Sequence of chain 1.B:
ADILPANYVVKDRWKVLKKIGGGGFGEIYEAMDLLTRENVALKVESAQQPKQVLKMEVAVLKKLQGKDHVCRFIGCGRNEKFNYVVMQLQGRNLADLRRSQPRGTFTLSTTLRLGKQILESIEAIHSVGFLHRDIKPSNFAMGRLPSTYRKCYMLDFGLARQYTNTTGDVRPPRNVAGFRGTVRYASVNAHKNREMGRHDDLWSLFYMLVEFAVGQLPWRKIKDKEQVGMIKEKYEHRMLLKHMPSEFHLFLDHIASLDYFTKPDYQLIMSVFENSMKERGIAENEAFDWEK

This small molecule binds to this protein.
Small molecule (SMILES): Clc1ccc(Oc2ccc(Nc3ncnc4[nH]ccc34)cc2)cc1

Binding-site contacts:
Ligand atom C1 contacts residue SER138 of chain 1.B at 3.7 Å.
Ligand atom C15 contacts residue ILE20 of chain 1.B at 3.7 Å (hydrophobic).
Ligand atom N4 contacts residue GLN88 of chain 1.B at 3.1 Å (h-bond).
Ligand atom C2 contacts residue ASP96 of chain 1.B at 3.9 Å.
Ligand atom C6 contacts residue ASN93 of chain 1.B at 3.3 Å.
Ligand atom C12 contacts residue LEU155 of chain 1.B at 3.9 Å (hydrophobic).
Ligand atom N4 contacts residue ALA41 of chain 1.B at 3.6 Å.
Ligand atom C3 contacts residue ASN93 of chain 1.B at 3.5 Å.
Ligand atom N3 contacts residue GLN90 of chain 1.B at 2.9 Å (h-bond).
Ligand atom N3 contacts residue LEU89 of chain 1.B at 3.7 Å.
Ligand atom C10 contacts residue LEU89 of chain 1.B at 4.0 Å (hydrophobic).
Ligand atom C3 contacts residue ASP96 of chain 1.B at 3.4 Å.
Ligand atom C10 contacts residue GLN90 of chain 1.B at 3.3 Å.
Ligand atom N4 contacts residue LEU155 of chain 1.B at 4.0 Å.
Ligand atom C11 contacts residue ALA41 of chain 1.B at 4.1 Å (hydrophobic).
Ligand atom C5 contacts residue ASN93 of chain 1.B at 3.3 Å.
Ligand atom C12 contacts residue ALA41 of chain 1.B at 3.9 Å (hydrophobic).
Ligand atom N4 contacts residue GLN90 of chain 1.B at 4.0 Å.
Ligand atom O1 contacts residue ASN93 of chain 1.B at 3.5 Å (h-bond).
Ligand atom C16 contacts residue ASN93 of chain 1.B at 3.9 Å.
Ligand atom C9 contacts residue LEU155 of chain 1.B at 4.0 Å (hydrophobic).
Ligand atom C12 contacts residue GLN88 of chain 1.B at 3.9 Å.
Ligand atom C7 contacts residue ASN93 of chain 1.B at 3.9 Å.
Ligand atom C10 contacts residue GLY91 of chain 1.B at 3.8 Å.
Ligand atom C7 contacts residue SER138 of chain 1.B at 3.6 Å.
Ligand atom C13 contacts residue LEU155 of chain 1.B at 3.7 Å (hydrophobic).
Ligand atom C11 contacts residue GLN90 of chain 1.B at 3.8 Å.
Ligand atom C2 contacts residue SER138 of chain 1.B at 4.0 Å.
Ligand atom C11 contacts residue LEU155 of chain 1.B at 3.9 Å (hydrophobic).
Ligand atom C6 contacts residue SER138 of chain 1.B at 3.8 Å.
Ligand atom N1 contacts residue LEU155 of chain 1.B at 3.8 Å.
Ligand atom C16 contacts residue ILE20 of chain 1.B at 3.1 Å (hydrophobic).
Ligand atom C13 contacts residue MET87 of chain 1.B at 4.0 Å (hydrophobic).
Ligand atom CL1 contacts residue SER138 of chain 1.B at 4.0 Å.
Ligand atom C12 contacts residue MET87 of chain 1.B at 3.4 Å (hydrophobic).
Ligand atom C18 contacts residue SER138 of chain 1.B at 3.9 Å.
Ligand atom N4 contacts residue LEU89 of chain 1.B at 4.0 Å.
Ligand atom C13 contacts residue ILE28 of chain 1.B at 3.8 Å (hydrophobic).
Ligand atom C14 contacts residue LEU155 of chain 1.B at 3.6 Å (hydrophobic).
Ligand atom C4 contacts residue ASN93 of chain 1.B at 3.8 Å.